Sequence of chain 1.L:
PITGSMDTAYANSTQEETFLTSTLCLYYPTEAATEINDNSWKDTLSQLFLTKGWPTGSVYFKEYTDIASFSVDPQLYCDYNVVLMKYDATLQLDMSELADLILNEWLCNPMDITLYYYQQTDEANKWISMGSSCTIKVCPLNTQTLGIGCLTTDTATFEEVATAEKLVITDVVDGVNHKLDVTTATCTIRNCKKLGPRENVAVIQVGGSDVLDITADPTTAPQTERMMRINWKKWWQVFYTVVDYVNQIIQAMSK

The small molecule below binds the protein below.
Small molecule (SMILES): CC(=O)N[C@H]1[C@H](O[C@H]2[C@H](O)[C@@H](NC(C)=O)CO[C@@H]2CO)O[C@H](CO)[C@@H](O)[C@@H]1O

Binding-site contacts:
Ligand atom C2 contacts residue ASN12 of chain 1.L at 3.2 Å.
Ligand atom C7 contacts residue ASN12 of chain 1.L at 3.9 Å.
Ligand atom C1 contacts residue ASN12 of chain 1.L at 2.1 Å.
Ligand atom O5 contacts residue ASN12 of chain 1.L at 2.6 Å (h-bond).
Ligand atom C5 contacts residue ASN12 of chain 1.L at 4.0 Å.
Ligand atom O7 contacts residue ASN12 of chain 1.L at 3.7 Å.
Ligand atom N2 contacts residue ASN12 of chain 1.L at 3.8 Å.